Sequence of chain 1.A:
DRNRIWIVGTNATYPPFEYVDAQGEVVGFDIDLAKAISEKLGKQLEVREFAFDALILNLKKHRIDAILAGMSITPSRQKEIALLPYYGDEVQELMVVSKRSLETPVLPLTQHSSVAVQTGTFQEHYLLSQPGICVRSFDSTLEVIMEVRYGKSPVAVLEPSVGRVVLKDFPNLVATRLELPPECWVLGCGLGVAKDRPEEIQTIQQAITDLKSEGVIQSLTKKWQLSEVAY

Binding-site contacts:
Ligand atom C contacts residue PHE128 of chain 1.A at 3.6 Å (hydrophobic).
Ligand atom NH2 contacts residue TYR20 of chain 1.A at 3.4 Å.
Ligand atom NH1 contacts residue THR19 of chain 1.A at 3.5 Å (h-bond).
Ligand atom O contacts residue PHE58 of chain 1.A at 3.7 Å.
Ligand atom OXT contacts residue PHE58 of chain 1.A at 3.8 Å.
Ligand atom OXT contacts residue THR127 of chain 1.A at 3.4 Å.
Ligand atom CA contacts residue GLU165 of chain 1.A at 3.4 Å.
Ligand atom NE contacts residue TYR20 of chain 1.A at 3.5 Å.
Ligand atom OXT contacts residue ARG83 of chain 1.A at 2.9 Å (salt-bridge).
Ligand atom CG contacts residue GLY76 of chain 1.A at 3.5 Å.
Ligand atom N contacts residue GLY76 of chain 1.A at 3.0 Å (h-bond).
Ligand atom NH2 contacts residue GLU24 of chain 1.A at 2.9 Å (salt-bridge).
Ligand atom CB contacts residue GLU165 of chain 1.A at 3.5 Å.
Ligand atom NE contacts residue ALA75 of chain 1.A at 3.0 Å (h-bond).
Ligand atom CD contacts residue PHE58 of chain 1.A at 3.5 Å (hydrophobic).
Ligand atom CZ contacts residue ALA75 of chain 1.A at 3.5 Å (hydrophobic).
Ligand atom NH2 contacts residue ASN17 of chain 1.A at 2.9 Å (h-bond).
Ligand atom O contacts residue ARG83 of chain 1.A at 2.7 Å (salt-bridge).
Ligand atom CG contacts residue PHE58 of chain 1.A at 3.6 Å (hydrophobic).
Ligand atom N contacts residue TYR20 of chain 1.A at 3.3 Å (h-bond).
Ligand atom NE contacts residue PHE58 of chain 1.A at 3.3 Å.
Ligand atom CB contacts residue THR127 of chain 1.A at 3.7 Å.
Ligand atom OXT contacts residue PHE128 of chain 1.A at 3.0 Å (h-bond).
Ligand atom N contacts residue GLU165 of chain 1.A at 2.7 Å (salt-bridge).
Ligand atom CD contacts residue TYR20 of chain 1.A at 3.6 Å (hydrophobic).
Ligand atom CZ contacts residue TYR20 of chain 1.A at 3.5 Å (hydrophobic).
Ligand atom CA contacts residue SER78 of chain 1.A at 3.8 Å.
Ligand atom C contacts residue ARG83 of chain 1.A at 3.5 Å.
Ligand atom NH1 contacts residue PHE58 of chain 1.A at 3.6 Å.
Ligand atom CB contacts residue TYR20 of chain 1.A at 3.6 Å (hydrophobic).
Ligand atom O contacts residue MET77 of chain 1.A at 3.6 Å.
Ligand atom C contacts residue SER78 of chain 1.A at 3.8 Å.
Ligand atom CZ contacts residue PHE58 of chain 1.A at 3.4 Å (hydrophobic).
Ligand atom O contacts residue SER78 of chain 1.A at 2.8 Å (h-bond).
Ligand atom NH1 contacts residue GLN124 of chain 1.A at 3.7 Å.
Ligand atom CZ contacts residue ASN17 of chain 1.A at 3.8 Å.
Ligand atom NH1 contacts residue ASN17 of chain 1.A at 2.9 Å (h-bond).
Ligand atom CG contacts residue TYR20 of chain 1.A at 3.5 Å (hydrophobic).
Ligand atom NH2 contacts residue ALA75 of chain 1.A at 3.3 Å (h-bond).
Ligand atom N contacts residue SER78 of chain 1.A at 2.9 Å (h-bond).

The small molecule below binds the protein below.
Small molecule (SMILES): NC(=[NH2+])NCCC[C@H](N)C(=O)O